Sequence of chain 2.A:
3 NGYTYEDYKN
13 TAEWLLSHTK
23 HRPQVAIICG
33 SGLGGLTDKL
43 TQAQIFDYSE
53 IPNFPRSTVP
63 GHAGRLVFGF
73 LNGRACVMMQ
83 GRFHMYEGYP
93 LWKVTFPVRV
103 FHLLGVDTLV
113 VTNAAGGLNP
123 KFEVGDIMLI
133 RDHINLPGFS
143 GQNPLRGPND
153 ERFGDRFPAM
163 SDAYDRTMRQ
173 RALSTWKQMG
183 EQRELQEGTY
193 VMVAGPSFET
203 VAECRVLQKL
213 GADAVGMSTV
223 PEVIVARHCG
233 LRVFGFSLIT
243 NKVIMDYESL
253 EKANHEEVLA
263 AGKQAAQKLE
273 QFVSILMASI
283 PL

Binding-site contacts:
Ligand atom C3' contacts residue SO41 of chain 2.B at 3.6 Å.
Ligand atom N7 contacts residue ALA117 of chain 2.A at 3.6 Å.
Ligand atom C5' contacts residue PHE159 of chain 3.A at 3.6 Å (hydrophobic).
Ligand atom O6 contacts residue GLU201 of chain 2.A at 3.8 Å.
Ligand atom N1 contacts residue GLU201 of chain 2.A at 3.0 Å (salt-bridge).
Ligand atom C9 contacts residue ALA116 of chain 2.A at 3.6 Å (hydrophobic).
Ligand atom O5' contacts residue HIS257 of chain 2.A at 2.8 Å (h-bond).
Ligand atom C3' contacts residue PHE159 of chain 3.A at 3.8 Å (hydrophobic).
Ligand atom C2' contacts residue SO41 of chain 2.B at 3.7 Å.
Ligand atom C8 contacts residue ALA117 of chain 2.A at 3.7 Å (hydrophobic).
Ligand atom C2 contacts residue GLU201 of chain 2.A at 3.3 Å.
Ligand atom O3' contacts residue SO41 of chain 2.B at 2.9 Å (h-bond).
Ligand atom N3 contacts residue MET219 of chain 2.A at 3.7 Å.
Ligand atom N1 contacts residue VAL217 of chain 2.A at 3.4 Å.
Ligand atom O3' contacts residue TYR88 of chain 2.A at 3.1 Å (h-bond).
Ligand atom C8 contacts residue ASN243 of chain 2.A at 3.8 Å.
Ligand atom O2' contacts residue SO41 of chain 2.B at 2.9 Å (h-bond).
Ligand atom N3 contacts residue GLY218 of chain 2.A at 3.7 Å.
Ligand atom O6 contacts residue ASN243 of chain 2.A at 3.1 Å (h-bond).
Ligand atom C5 contacts residue VAL217 of chain 2.A at 3.7 Å (hydrophobic).
Ligand atom C4' contacts residue SO41 of chain 2.B at 3.4 Å.
Ligand atom C1' contacts residue SO41 of chain 2.B at 3.8 Å.
Ligand atom C4 contacts residue PHE200 of chain 2.A at 3.8 Å (hydrophobic).
Ligand atom N4' contacts residue SO41 of chain 2.B at 3.5 Å (h-bond).
Ligand atom C4 contacts residue VAL217 of chain 2.A at 3.7 Å (hydrophobic).
Ligand atom N3 contacts residue VAL217 of chain 2.A at 3.7 Å.
Ligand atom O6 contacts residue GLY118 of chain 2.A at 3.4 Å.
Ligand atom C3' contacts residue MET219 of chain 2.A at 3.7 Å (hydrophobic).
Ligand atom O2' contacts residue MET219 of chain 2.A at 3.0 Å (h-bond).
Ligand atom C5 contacts residue GLY118 of chain 2.A at 3.4 Å.
Ligand atom C6 contacts residue GLY118 of chain 2.A at 3.6 Å.
Ligand atom N1 contacts residue PHE200 of chain 2.A at 3.7 Å.
Ligand atom O6 contacts residue VAL245 of chain 2.A at 3.5 Å.
Ligand atom C2 contacts residue VAL217 of chain 2.A at 3.6 Å (hydrophobic).
Ligand atom N7 contacts residue ASN243 of chain 2.A at 3.0 Å (h-bond).
Ligand atom O5' contacts residue VAL260 of chain 2.A at 3.6 Å.
Ligand atom C5 contacts residue PHE200 of chain 2.A at 3.7 Å (hydrophobic).
Ligand atom C6 contacts residue PHE200 of chain 2.A at 3.8 Å (hydrophobic).
Ligand atom C1' contacts residue ALA116 of chain 2.A at 3.3 Å (hydrophobic).
Ligand atom N7 contacts residue GLY118 of chain 2.A at 3.3 Å (h-bond).

A protein and the small-molecule ligand that binds it are described below.
Small molecule (SMILES): O=c1[nH]cnc2c([C@@H]3N[C@H](CO)[C@@H](O)[C@H]3O)c[nH]c12

Sequence of chain 3.A:
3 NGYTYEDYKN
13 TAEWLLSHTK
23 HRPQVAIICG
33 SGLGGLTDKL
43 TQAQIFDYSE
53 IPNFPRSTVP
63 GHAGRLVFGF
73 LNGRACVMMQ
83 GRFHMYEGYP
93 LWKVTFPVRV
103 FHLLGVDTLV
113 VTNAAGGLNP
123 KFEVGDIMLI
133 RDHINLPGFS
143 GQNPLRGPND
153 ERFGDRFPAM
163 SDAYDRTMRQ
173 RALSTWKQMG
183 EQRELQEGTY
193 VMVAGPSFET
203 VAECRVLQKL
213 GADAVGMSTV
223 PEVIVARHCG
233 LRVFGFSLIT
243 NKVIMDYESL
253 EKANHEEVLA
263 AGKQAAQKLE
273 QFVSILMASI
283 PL